Binding-site contacts:
Ligand atom C10 contacts residue PHE422 of chain 2.A at 3.3 Å (hydrophobic).
Ligand atom C14 contacts residue GLU421 of chain 2.A at 3.1 Å.
Ligand atom C12 contacts residue ALA140 of chain 2.A at 3.8 Å (hydrophobic).
Ligand atom N03 contacts residue PHE422 of chain 2.A at 3.5 Å (h-bond).
Ligand atom C21 contacts residue PHE104 of chain 2.A at 3.7 Å (hydrophobic).
Ligand atom C19 contacts residue TRP56 of chain 2.A at 3.5 Å (hydrophobic).
Ligand atom C11 contacts residue HIS139 of chain 2.A at 3.4 Å.
Ligand atom C10 contacts residue SO41 of chain 2.G at 3.4 Å.
Ligand atom C19 contacts residue PHE104 of chain 2.A at 3.7 Å (hydrophobic).
Ligand atom C04 contacts residue TRP56 of chain 2.A at 3.8 Å (hydrophobic).
Ligand atom N01 contacts residue TRP56 of chain 2.A at 3.5 Å.
Ligand atom C18 contacts residue TRP56 of chain 2.A at 3.6 Å (hydrophobic).
Ligand atom S05 contacts residue SO41 of chain 2.G at 3.8 Å.
Ligand atom N01 contacts residue PHE422 of chain 2.A at 3.0 Å (h-bond).
Ligand atom C23 contacts residue TRP56 of chain 2.A at 3.8 Å (hydrophobic).
Ligand atom C16 contacts residue TRP56 of chain 2.A at 3.8 Å (hydrophobic).
Ligand atom C21 contacts residue ALA53 of chain 2.A at 3.8 Å (hydrophobic).
Ligand atom C02 contacts residue PHE422 of chain 2.A at 3.7 Å (hydrophobic).
Ligand atom C02 contacts residue TRP56 of chain 2.A at 3.5 Å (hydrophobic).
Ligand atom N15 contacts residue SO41 of chain 2.G at 3.8 Å.
Ligand atom C22 contacts residue TRP56 of chain 2.A at 3.8 Å (hydrophobic).
Ligand atom C04 contacts residue SO41 of chain 2.G at 3.2 Å.
Ligand atom C02 contacts residue SO41 of chain 2.G at 3.4 Å.
Ligand atom N03 contacts residue SO41 of chain 2.G at 3.0 Å (h-bond).
Ligand atom S17 contacts residue PHE104 of chain 2.A at 3.7 Å.
Ligand atom N01 contacts residue MET85 of chain 2.A at 3.6 Å.
Ligand atom C11 contacts residue SO41 of chain 2.G at 3.8 Å.
Ligand atom C07 contacts residue SO41 of chain 2.G at 3.2 Å.
Ligand atom C20 contacts residue TRP56 of chain 2.A at 3.6 Å (hydrophobic).
Ligand atom C20 contacts residue PHE104 of chain 2.A at 3.5 Å (hydrophobic).
Ligand atom C07 contacts residue ASP46 of chain 2.A at 3.7 Å.
Ligand atom C08 contacts residue GLU421 of chain 2.A at 3.4 Å.
Ligand atom C06 contacts residue SO41 of chain 2.G at 3.6 Å.
Ligand atom N03 contacts residue TRP56 of chain 2.A at 3.8 Å.
Ligand atom S17 contacts residue ALA53 of chain 2.A at 3.6 Å.
Ligand atom N15 contacts residue ILE48 of chain 2.A at 3.5 Å.
Ligand atom C13 contacts residue ALA140 of chain 2.A at 3.8 Å (hydrophobic).
Ligand atom N01 contacts residue SER103 of chain 2.A at 3.3 Å (h-bond).
Ligand atom N09 contacts residue SO41 of chain 2.G at 3.2 Å (h-bond).
Ligand atom C08 contacts residue SO41 of chain 2.G at 3.7 Å.

Sequence of chain 2.A:
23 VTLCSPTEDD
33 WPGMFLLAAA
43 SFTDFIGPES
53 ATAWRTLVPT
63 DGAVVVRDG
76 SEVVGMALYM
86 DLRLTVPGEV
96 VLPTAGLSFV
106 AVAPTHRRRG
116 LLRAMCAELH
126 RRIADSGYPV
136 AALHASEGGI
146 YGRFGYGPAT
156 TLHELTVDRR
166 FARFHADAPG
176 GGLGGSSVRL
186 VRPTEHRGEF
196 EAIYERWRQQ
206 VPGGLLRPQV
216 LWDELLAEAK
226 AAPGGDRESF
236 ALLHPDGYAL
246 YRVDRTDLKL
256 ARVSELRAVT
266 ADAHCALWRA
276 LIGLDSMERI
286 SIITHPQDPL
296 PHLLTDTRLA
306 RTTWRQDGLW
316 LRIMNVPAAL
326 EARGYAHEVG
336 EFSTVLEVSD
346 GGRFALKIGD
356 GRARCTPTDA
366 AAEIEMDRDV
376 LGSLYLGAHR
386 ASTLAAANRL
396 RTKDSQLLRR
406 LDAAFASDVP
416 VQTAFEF

A small-molecule ligand and the protein it binds are described below.
Small molecule (SMILES): Nc1nc(SCCCN2CCCCC2)nc2sc3c(c12)CCC3